Sequence of chain 4.A:
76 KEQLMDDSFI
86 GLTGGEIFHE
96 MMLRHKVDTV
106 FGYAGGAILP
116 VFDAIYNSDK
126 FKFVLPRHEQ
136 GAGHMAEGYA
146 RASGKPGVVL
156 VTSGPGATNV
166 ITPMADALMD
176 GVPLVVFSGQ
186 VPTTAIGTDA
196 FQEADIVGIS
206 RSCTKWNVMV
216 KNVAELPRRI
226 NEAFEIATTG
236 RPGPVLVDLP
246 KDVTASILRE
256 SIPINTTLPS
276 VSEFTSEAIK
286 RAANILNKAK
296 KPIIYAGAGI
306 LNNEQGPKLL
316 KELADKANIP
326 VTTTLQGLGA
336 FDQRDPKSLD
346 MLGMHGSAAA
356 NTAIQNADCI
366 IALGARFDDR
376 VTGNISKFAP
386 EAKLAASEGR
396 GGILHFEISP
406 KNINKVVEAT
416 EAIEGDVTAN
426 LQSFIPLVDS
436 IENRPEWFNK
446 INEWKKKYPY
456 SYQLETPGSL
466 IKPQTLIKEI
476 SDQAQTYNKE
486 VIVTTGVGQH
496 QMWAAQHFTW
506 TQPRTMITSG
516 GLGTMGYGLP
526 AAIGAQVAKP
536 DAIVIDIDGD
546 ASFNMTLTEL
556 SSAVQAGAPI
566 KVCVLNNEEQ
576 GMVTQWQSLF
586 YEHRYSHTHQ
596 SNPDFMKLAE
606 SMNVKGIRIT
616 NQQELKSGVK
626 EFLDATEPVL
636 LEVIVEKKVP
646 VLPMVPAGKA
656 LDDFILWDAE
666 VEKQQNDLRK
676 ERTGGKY

Binding-site contacts:
Ligand atom OAF contacts residue ALA652 of chain 1.A at 3.1 Å.
Ligand atom CAK contacts residue PHE196 of chain 4.A at 3.5 Å (hydrophobic).
Ligand atom NAP contacts residue TRP581 of chain 1.A at 3.5 Å.
Ligand atom C2 contacts residue TRP581 of chain 1.A at 3.4 Å (hydrophobic).
Ligand atom CBA contacts residue PRO187 of chain 4.A at 3.7 Å (hydrophobic).
Ligand atom CAI contacts residue ALA195 of chain 4.A at 3.7 Å (hydrophobic).
Ligand atom CAH contacts residue ARG375 of chain 1.A at 3.5 Å.
Ligand atom OAS contacts residue TRP581 of chain 1.A at 3.7 Å.
Ligand atom OAG contacts residue ALA652 of chain 1.A at 3.6 Å.
Ligand atom C4 contacts residue TRP581 of chain 1.A at 3.7 Å (hydrophobic).
Ligand atom N3 contacts residue ARG375 of chain 1.A at 3.0 Å (salt-bridge).
Ligand atom CAC contacts residue FAD1 of chain 1.B at 3.4 Å.
Ligand atom OAS contacts residue MET577 of chain 1.A at 3.2 Å.
Ligand atom CAW contacts residue PRO187 of chain 4.A at 3.4 Å (hydrophobic).
Ligand atom C6 contacts residue TRP581 of chain 1.A at 3.5 Å (hydrophobic).
Ligand atom CAC contacts residue MET349 of chain 1.A at 3.5 Å (hydrophobic).
Ligand atom CAB contacts residue TRP581 of chain 1.A at 3.6 Å (hydrophobic).
Ligand atom CAA contacts residue GLN197 of chain 4.A at 3.7 Å.
Ligand atom OAR contacts residue PHE196 of chain 4.A at 3.4 Å.
Ligand atom OAG contacts residue ARG375 of chain 1.A at 2.9 Å (salt-bridge).
Ligand atom OAT contacts residue PHE196 of chain 4.A at 3.5 Å.
Ligand atom CAJ contacts residue ARG375 of chain 1.A at 3.6 Å.
Ligand atom CAB contacts residue MET577 of chain 1.A at 3.6 Å (hydrophobic).
Ligand atom CAI contacts residue ARG375 of chain 1.A at 3.6 Å.
Ligand atom CAK contacts residue ARG375 of chain 1.A at 3.7 Å.
Ligand atom NAQ contacts residue ARG375 of chain 1.A at 3.3 Å (salt-bridge).
Ligand atom N3 contacts residue TRP581 of chain 1.A at 3.4 Å.
Ligand atom OAT contacts residue MET349 of chain 1.A at 3.4 Å (h-bond).
Ligand atom CAU contacts residue TRP581 of chain 1.A at 3.4 Å (hydrophobic).
Ligand atom OAF contacts residue LYS246 of chain 4.A at 2.9 Å (salt-bridge).
Ligand atom OAT contacts residue ARG375 of chain 1.A at 2.9 Å (salt-bridge).
Ligand atom N1 contacts residue TRP581 of chain 1.A at 3.5 Å.
Ligand atom NAP contacts residue GLY111 of chain 4.A at 3.6 Å.
Ligand atom CAI contacts residue ASP374 of chain 1.A at 3.2 Å.
Ligand atom OAD contacts residue LYS246 of chain 4.A at 2.8 Å (salt-bridge).
Ligand atom N1 contacts residue GLY111 of chain 4.A at 3.6 Å.
Ligand atom C4 contacts residue PHE196 of chain 4.A at 3.6 Å (hydrophobic).
Ligand atom NAQ contacts residue TRP581 of chain 1.A at 3.3 Å.
Ligand atom C4 contacts residue ARG375 of chain 1.A at 3.4 Å.
Ligand atom CAK contacts residue VAL186 of chain 4.A at 3.6 Å (hydrophobic).

Sequence of chain 1.A:
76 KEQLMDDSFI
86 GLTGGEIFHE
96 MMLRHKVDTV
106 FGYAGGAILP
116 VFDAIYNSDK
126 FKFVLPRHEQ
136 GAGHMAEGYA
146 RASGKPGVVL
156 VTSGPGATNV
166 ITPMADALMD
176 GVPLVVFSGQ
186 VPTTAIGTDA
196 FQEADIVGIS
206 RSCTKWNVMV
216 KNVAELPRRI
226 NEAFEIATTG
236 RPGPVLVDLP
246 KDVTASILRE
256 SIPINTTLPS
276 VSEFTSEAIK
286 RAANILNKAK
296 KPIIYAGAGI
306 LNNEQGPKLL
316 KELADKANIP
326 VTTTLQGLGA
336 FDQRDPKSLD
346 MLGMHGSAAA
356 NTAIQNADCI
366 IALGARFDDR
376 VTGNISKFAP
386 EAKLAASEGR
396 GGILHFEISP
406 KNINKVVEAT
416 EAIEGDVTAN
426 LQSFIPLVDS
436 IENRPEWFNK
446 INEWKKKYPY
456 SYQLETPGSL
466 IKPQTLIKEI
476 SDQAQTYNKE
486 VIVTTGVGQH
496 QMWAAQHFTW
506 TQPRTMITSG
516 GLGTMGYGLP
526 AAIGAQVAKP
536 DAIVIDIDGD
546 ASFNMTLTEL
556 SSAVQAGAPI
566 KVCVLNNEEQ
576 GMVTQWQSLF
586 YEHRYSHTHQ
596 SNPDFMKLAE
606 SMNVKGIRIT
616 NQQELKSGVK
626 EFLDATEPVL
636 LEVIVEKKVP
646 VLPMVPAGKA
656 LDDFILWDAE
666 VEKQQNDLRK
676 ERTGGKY

The protein below binds the small molecule below.
Small molecule (SMILES): COC(=O)c1ccccc1CS(=O)(=O)NC(=O)Nc1nc(OC)cc(OC)n1